Sequence of chain 1.A:
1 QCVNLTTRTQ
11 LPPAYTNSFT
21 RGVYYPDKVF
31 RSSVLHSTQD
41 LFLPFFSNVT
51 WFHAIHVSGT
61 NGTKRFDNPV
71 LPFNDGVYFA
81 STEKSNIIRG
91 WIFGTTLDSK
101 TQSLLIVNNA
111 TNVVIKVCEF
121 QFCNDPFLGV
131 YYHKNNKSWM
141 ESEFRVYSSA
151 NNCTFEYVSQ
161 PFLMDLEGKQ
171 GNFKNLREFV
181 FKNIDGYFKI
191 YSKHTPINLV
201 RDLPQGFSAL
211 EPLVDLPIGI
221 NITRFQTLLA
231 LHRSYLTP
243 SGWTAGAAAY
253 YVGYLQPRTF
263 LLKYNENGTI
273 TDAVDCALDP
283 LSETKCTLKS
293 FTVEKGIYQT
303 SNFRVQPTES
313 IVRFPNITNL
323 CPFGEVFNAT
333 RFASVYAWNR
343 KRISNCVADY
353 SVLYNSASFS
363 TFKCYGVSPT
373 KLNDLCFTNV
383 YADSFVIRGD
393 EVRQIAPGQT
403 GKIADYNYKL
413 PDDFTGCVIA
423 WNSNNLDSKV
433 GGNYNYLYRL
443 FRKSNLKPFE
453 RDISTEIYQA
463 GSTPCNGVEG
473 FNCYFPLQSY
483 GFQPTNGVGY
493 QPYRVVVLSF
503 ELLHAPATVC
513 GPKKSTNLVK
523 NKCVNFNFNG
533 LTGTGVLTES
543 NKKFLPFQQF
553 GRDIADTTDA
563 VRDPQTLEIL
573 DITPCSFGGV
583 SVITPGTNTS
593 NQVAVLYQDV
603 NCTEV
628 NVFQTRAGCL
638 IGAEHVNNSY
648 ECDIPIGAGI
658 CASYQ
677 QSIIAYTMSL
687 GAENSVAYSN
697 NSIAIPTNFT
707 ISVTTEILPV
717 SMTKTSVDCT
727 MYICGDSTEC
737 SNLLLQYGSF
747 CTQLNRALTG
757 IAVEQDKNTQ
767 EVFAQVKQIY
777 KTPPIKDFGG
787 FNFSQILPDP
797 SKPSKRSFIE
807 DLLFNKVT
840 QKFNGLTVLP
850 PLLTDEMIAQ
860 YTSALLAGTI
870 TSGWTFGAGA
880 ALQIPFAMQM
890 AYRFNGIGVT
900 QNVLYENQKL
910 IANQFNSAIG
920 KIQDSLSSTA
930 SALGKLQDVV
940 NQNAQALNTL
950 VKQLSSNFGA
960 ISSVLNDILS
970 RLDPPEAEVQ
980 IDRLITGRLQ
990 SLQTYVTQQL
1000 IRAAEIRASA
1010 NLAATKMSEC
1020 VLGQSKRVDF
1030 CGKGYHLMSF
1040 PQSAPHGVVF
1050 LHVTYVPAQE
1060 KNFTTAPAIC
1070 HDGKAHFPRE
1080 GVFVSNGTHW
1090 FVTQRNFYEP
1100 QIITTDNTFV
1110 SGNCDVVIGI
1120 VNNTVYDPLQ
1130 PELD

Binding-site contacts:
Ligand atom N2 contacts residue ASN1121 of chain 1.A at 3.0 Å (h-bond).
Ligand atom C1 contacts residue ASN1121 of chain 1.A at 1.4 Å.
Ligand atom C8 contacts residue ASN1121 of chain 1.A at 4.4 Å.
Ligand atom C3 contacts residue ASN1121 of chain 1.A at 3.8 Å.
Ligand atom C7 contacts residue ASN1121 of chain 1.A at 3.1 Å.
Ligand atom C4 contacts residue ASN1121 of chain 1.A at 4.2 Å.
Ligand atom C2 contacts residue ASN1121 of chain 1.A at 2.5 Å.
Ligand atom O5 contacts residue ASN1121 of chain 1.A at 2.4 Å (h-bond).
Ligand atom C5 contacts residue ASN1121 of chain 1.A at 3.7 Å.
Ligand atom O7 contacts residue ASN1121 of chain 1.A at 2.9 Å (h-bond).

This small molecule binds to this protein.
Small molecule (SMILES): CC(=O)N[C@H]1[C@H](O[C@H]2[C@H](O)[C@@H](NC(C)=O)CO[C@@H]2CO)O[C@H](CO)[C@@H](O)[C@@H]1O